Sequence of chain 12.A:
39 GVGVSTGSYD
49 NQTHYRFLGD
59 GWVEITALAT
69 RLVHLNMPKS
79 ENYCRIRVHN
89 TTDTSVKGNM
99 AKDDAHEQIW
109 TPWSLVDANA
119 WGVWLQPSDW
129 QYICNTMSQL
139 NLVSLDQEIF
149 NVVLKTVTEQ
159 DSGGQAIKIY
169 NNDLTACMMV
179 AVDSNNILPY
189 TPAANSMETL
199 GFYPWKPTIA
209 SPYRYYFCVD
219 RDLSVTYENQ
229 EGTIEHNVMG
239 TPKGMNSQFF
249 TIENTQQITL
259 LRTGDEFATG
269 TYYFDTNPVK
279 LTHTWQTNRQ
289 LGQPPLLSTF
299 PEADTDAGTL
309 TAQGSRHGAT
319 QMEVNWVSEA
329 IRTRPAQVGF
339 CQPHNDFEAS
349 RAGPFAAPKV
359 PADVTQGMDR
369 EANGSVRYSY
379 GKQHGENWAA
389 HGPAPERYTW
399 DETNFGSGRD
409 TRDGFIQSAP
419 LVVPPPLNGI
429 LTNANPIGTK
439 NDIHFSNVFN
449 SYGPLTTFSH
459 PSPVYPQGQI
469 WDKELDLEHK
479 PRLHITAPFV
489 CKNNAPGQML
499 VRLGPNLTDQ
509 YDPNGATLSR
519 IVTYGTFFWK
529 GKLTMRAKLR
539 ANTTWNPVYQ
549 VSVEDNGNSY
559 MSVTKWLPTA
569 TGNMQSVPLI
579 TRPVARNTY

This small molecule binds to this protein.
Small molecule (SMILES): Nc1ccn([C@H]2C[C@H](O[P](=O)(O)OC[C@H]3O[C@@H](n4cnc5c(N)ncnc54)C[C@@H]3O[P](=O)(O)OC[C@H]3O[C@@H](n4cnc5c(N)ncnc54)C[C@@H]3O[P](=O)(O)OC[C@H]3O[C@@H](n4cnc5c(N)ncnc54)C[C@@H]3O)[C@@H](COP(=O)=O)O2)c(=O)n1

Binding-site contacts:
Ligand atom O3' contacts residue GLN137 of chain 12.A at 2.1 Å (h-bond).
Ligand atom C4 contacts residue TRP60 of chain 12.A at 3.5 Å (hydrophobic).
Ligand atom C3' contacts residue GLN137 of chain 12.A at 2.6 Å.
Ligand atom N1 contacts residue TRP60 of chain 12.A at 3.5 Å.
Ligand atom O5' contacts residue PRO276 of chain 12.A at 2.8 Å.
Ligand atom N3 contacts residue TRP60 of chain 12.A at 3.0 Å.
Ligand atom OP1 contacts residue PRO276 of chain 12.A at 3.1 Å.
Ligand atom C3' contacts residue PRO276 of chain 12.A at 3.2 Å (hydrophobic).
Ligand atom C2' contacts residue GLN137 of chain 12.A at 2.9 Å.
Ligand atom OP2 contacts residue ASN139 of chain 12.A at 3.3 Å (h-bond).
Ligand atom C5 contacts residue TRP60 of chain 12.A at 3.8 Å (hydrophobic).
Ligand atom C5' contacts residue PRO276 of chain 12.A at 3.7 Å (hydrophobic).
Ligand atom C8 contacts residue TRP60 of chain 12.A at 4.4 Å (hydrophobic).
Ligand atom N6 contacts residue ASP58 of chain 12.A at 4.3 Å.
Ligand atom O4' contacts residue TRP60 of chain 12.A at 4.2 Å.
Ligand atom O5' contacts residue TRP60 of chain 12.A at 3.8 Å.
Ligand atom C4' contacts residue PRO276 of chain 12.A at 3.7 Å (hydrophobic).
Ligand atom OP1 contacts residue ASN275 of chain 12.A at 4.5 Å.
Ligand atom C4' contacts residue GLN137 of chain 12.A at 4.1 Å.
Ligand atom O3' contacts residue PRO276 of chain 12.A at 3.4 Å.
Ligand atom P contacts residue GLN137 of chain 12.A at 3.5 Å.
Ligand atom N6 contacts residue GLY57 of chain 12.A at 3.7 Å.
Ligand atom N7 contacts residue TRP60 of chain 12.A at 3.9 Å.
Ligand atom O5' contacts residue GLN137 of chain 12.A at 4.3 Å.
Ligand atom P contacts residue ASN139 of chain 12.A at 3.7 Å.
Ligand atom C2' contacts residue TRP60 of chain 12.A at 4.1 Å (hydrophobic).
Ligand atom C1' contacts residue TRP60 of chain 12.A at 3.5 Å (hydrophobic).
Ligand atom C2 contacts residue TRP60 of chain 12.A at 3.4 Å (hydrophobic).
Ligand atom OP2 contacts residue ARG534 of chain 12.A at 3.6 Å.
Ligand atom N6 contacts residue TRP60 of chain 12.A at 3.0 Å.
Ligand atom N9 contacts residue TRP60 of chain 12.A at 3.8 Å.
Ligand atom C6 contacts residue TRP60 of chain 12.A at 3.4 Å (hydrophobic).
Ligand atom OP1 contacts residue GLN137 of chain 12.A at 4.4 Å.
Ligand atom OP2 contacts residue PRO276 of chain 12.A at 3.9 Å.
Ligand atom C1' contacts residue GLN137 of chain 12.A at 4.0 Å.
Ligand atom OP2 contacts residue GLN137 of chain 12.A at 3.8 Å.
Ligand atom OP2 contacts residue TRP60 of chain 12.A at 4.4 Å.
Ligand atom OP1 contacts residue ASN139 of chain 12.A at 3.1 Å (h-bond).
Ligand atom P contacts residue PRO276 of chain 12.A at 3.8 Å.
Ligand atom O3' contacts residue TRP60 of chain 12.A at 4.4 Å.